Binding-site contacts:
Ligand atom C22 contacts residue PRO58 of chain 1.D at 3.6 Å (hydrophobic).
Ligand atom C25 contacts residue VAL54 of chain 1.D at 4.4 Å (hydrophobic).
Ligand atom C19 contacts residue ILE61 of chain 1.D at 4.2 Å (hydrophobic).
Ligand atom C10 contacts residue CYS7 of chain 1.D at 4.4 Å (hydrophobic).
Ligand atom C7 contacts residue ILE62 of chain 1.D at 4.1 Å (hydrophobic).
Ligand atom C19 contacts residue VAL65 of chain 1.D at 4.0 Å (hydrophobic).
Ligand atom C2 contacts residue VAL65 of chain 1.D at 4.5 Å (hydrophobic).
Ligand atom C14 contacts residue ILE62 of chain 1.D at 4.1 Å (hydrophobic).
Ligand atom C1 contacts residue CYS7 of chain 1.D at 3.9 Å (hydrophobic).
Ligand atom C19 contacts residue CYS7 of chain 1.D at 3.6 Å (hydrophobic).
Ligand atom C20 contacts residue PRO58 of chain 1.D at 3.9 Å (hydrophobic).
Ligand atom C18 contacts residue ILE62 of chain 1.D at 3.7 Å (hydrophobic).
Ligand atom C15 contacts residue ILE62 of chain 1.D at 3.8 Å (hydrophobic).
Ligand atom C4 contacts residue MET66 of chain 1.D at 4.2 Å (hydrophobic).
Ligand atom C8 contacts residue ILE62 of chain 1.D at 3.6 Å (hydrophobic).
Ligand atom C2 contacts residue CYS7 of chain 1.D at 3.9 Å (hydrophobic).
Ligand atom C18 contacts residue PRO58 of chain 1.D at 3.7 Å (hydrophobic).
Ligand atom C18 contacts residue ILE61 of chain 1.D at 4.3 Å (hydrophobic).
Ligand atom C6 contacts residue MET66 of chain 1.D at 4.2 Å (hydrophobic).
Ligand atom C4 contacts residue VAL65 of chain 1.D at 4.4 Å (hydrophobic).
Ligand atom C26 contacts residue VAL54 of chain 1.D at 4.3 Å (hydrophobic).

Sequence of chain 1.D:
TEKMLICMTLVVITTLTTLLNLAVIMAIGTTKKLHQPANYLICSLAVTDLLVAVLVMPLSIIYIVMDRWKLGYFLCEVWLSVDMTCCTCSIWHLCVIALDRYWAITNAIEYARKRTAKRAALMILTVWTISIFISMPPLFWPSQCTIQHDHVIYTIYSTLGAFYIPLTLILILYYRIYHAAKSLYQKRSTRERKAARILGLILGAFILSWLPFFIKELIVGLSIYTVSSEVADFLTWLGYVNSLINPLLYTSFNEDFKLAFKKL

This small molecule binds to this protein.
Small molecule (SMILES): CC(C)CCC[C@@H](C)[C@H]1CC[C@H]2[C@@H]3CC=C4C[C@@H](O)CC[C@]4(C)[C@H]3CC[C@]12C